The protein below binds the small molecule below.
Small molecule (SMILES): Nc1nc2[nH]cnc2c(=O)[nH]1

Binding-site contacts:
Ligand atom C4 contacts residue ARG114 of chain 1.A at 4.0 Å.
Ligand atom N2 contacts residue PHE117 of chain 1.A at 3.1 Å.
Ligand atom C2 contacts residue TRP495 of chain 1.A at 3.6 Å (hydrophobic).
Ligand atom C6 contacts residue TRP495 of chain 1.A at 4.4 Å (hydrophobic).
Ligand atom C8 contacts residue GLU138 of chain 1.A at 4.5 Å.
Ligand atom N2 contacts residue ARG114 of chain 1.A at 2.9 Å (salt-bridge).
Ligand atom C6 contacts residue PHE410 of chain 1.A at 4.5 Å (hydrophobic).
Ligand atom C8 contacts residue ARG122 of chain 1.A at 3.1 Å.
Ligand atom N3 contacts residue ARG122 of chain 1.A at 4.3 Å.
Ligand atom N1 contacts residue PHE410 of chain 1.A at 4.2 Å.
Ligand atom N1 contacts residue ARG114 of chain 1.A at 4.3 Å.
Ligand atom N9 contacts residue ARG122 of chain 1.A at 2.7 Å (salt-bridge).
Ligand atom N2 contacts residue PHE499 of chain 1.A at 4.4 Å.
Ligand atom N3 contacts residue ARG114 of chain 1.A at 3.0 Å (salt-bridge).
Ligand atom C4 contacts residue GLY118 of chain 1.A at 4.0 Å.
Ligand atom C6 contacts residue TYR446 of chain 1.A at 4.0 Å (hydrophobic).
Ligand atom N2 contacts residue PHE410 of chain 1.A at 4.3 Å.
Ligand atom N2 contacts residue TRP495 of chain 1.A at 2.7 Å (h-bond).
Ligand atom O6 contacts residue TRP495 of chain 1.A at 4.4 Å.
Ligand atom N3 contacts residue GLY118 of chain 1.A at 3.3 Å.
Ligand atom C2 contacts residue ARG114 of chain 1.A at 3.2 Å.
Ligand atom N7 contacts residue ARG122 of chain 1.A at 4.1 Å.
Ligand atom C2 contacts residue PHE117 of chain 1.A at 4.3 Å (hydrophobic).
Ligand atom N1 contacts residue TRP495 of chain 1.A at 3.6 Å.
Ligand atom C5 contacts residue ARG122 of chain 1.A at 4.4 Å.
Ligand atom N2 contacts residue GLY118 of chain 1.A at 3.6 Å (h-bond).
Ligand atom N3 contacts residue PHE410 of chain 1.A at 4.2 Å.
Ligand atom N3 contacts residue LYS115 of chain 1.A at 4.2 Å.
Ligand atom C2 contacts residue GLY118 of chain 1.A at 3.9 Å.
Ligand atom N9 contacts residue GLY118 of chain 1.A at 4.1 Å.
Ligand atom N9 contacts residue LYS115 of chain 1.A at 4.3 Å.
Ligand atom O6 contacts residue TYR446 of chain 1.A at 2.7 Å.
Ligand atom C2 contacts residue PHE410 of chain 1.A at 4.1 Å (hydrophobic).
Ligand atom C4 contacts residue ARG122 of chain 1.A at 3.6 Å.
Ligand atom N1 contacts residue PHE499 of chain 1.A at 4.3 Å.

Sequence of chain 1.A:
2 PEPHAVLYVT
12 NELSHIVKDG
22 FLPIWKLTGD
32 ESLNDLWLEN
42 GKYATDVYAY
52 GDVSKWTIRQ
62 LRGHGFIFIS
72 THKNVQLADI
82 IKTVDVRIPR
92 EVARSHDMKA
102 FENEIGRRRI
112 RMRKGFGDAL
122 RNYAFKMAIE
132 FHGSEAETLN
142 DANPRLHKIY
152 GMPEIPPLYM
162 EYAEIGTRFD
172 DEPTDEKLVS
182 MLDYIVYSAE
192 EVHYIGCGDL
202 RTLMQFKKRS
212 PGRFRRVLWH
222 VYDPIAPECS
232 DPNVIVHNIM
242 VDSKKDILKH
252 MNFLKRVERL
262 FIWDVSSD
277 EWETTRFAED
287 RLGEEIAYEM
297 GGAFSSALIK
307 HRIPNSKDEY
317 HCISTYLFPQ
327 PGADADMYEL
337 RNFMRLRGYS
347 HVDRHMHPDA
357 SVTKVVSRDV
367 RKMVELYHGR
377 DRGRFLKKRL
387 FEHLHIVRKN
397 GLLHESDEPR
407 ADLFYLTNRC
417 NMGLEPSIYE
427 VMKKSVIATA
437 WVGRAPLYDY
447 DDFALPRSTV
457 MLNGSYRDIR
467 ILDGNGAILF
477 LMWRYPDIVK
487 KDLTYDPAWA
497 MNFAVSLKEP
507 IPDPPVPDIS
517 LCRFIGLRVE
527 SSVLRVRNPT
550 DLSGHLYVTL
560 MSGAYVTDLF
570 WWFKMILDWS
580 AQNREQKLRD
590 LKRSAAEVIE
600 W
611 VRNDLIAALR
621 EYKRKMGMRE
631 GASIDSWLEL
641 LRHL